This small molecule binds to this protein.
Small molecule (SMILES): Nc1ccn([C@H]2CC[C@@H](COP(=O)(O)O)O2)c(=O)n1

Binding-site contacts:
Ligand atom O2 contacts residue GLN81 of chain 1.D at 4.1 Å.
Ligand atom O2 contacts residue MET69 of chain 1.D at 3.2 Å.
Ligand atom O2 contacts residue TYR70 of chain 1.D at 4.1 Å.
Ligand atom C2' contacts residue TYR70 of chain 1.D at 3.5 Å (hydrophobic).
Ligand atom C5 contacts residue GLU52 of chain 1.D at 3.9 Å.
Ligand atom O2 contacts residue PHE80 of chain 1.D at 3.5 Å.
Ligand atom C4 contacts residue PHE114 of chain 1.D at 3.4 Å (hydrophobic).
Ligand atom N4 contacts residue GLN81 of chain 1.D at 3.4 Å (h-bond).
Ligand atom N4 contacts residue VAL84 of chain 1.D at 3.8 Å.
Ligand atom C5 contacts residue TRP57 of chain 1.D at 3.9 Å (hydrophobic).
Ligand atom N4 contacts residue PHE114 of chain 1.D at 3.3 Å.
Ligand atom C4' contacts residue GLU172 of chain 1.D at 3.4 Å.
Ligand atom C5' contacts residue GLU52 of chain 1.D at 3.1 Å.
Ligand atom O4' contacts residue LEU66 of chain 1.D at 3.6 Å.
Ligand atom C6 contacts residue GLU52 of chain 1.D at 3.8 Å.
Ligand atom O5' contacts residue ARG105 of chain 1.D at 2.9 Å (salt-bridge).
Ligand atom C5 contacts residue PHE114 of chain 1.D at 4.1 Å (hydrophobic).
Ligand atom C2 contacts residue PHE80 of chain 1.D at 3.5 Å (hydrophobic).
Ligand atom N3 contacts residue GLN81 of chain 1.D at 3.2 Å (h-bond).
Ligand atom C3' contacts residue TYR70 of chain 1.D at 4.1 Å (hydrophobic).
Ligand atom O5' contacts residue GLU172 of chain 1.D at 3.7 Å.
Ligand atom C5' contacts residue TRP57 of chain 1.D at 4.1 Å (hydrophobic).
Ligand atom C2' contacts residue PHE114 of chain 1.D at 4.2 Å (hydrophobic).
Ligand atom C6 contacts residue TRP57 of chain 1.D at 3.7 Å (hydrophobic).
Ligand atom C1' contacts residue TYR70 of chain 1.D at 3.8 Å (hydrophobic).
Ligand atom N4 contacts residue ALA110 of chain 1.D at 3.9 Å.
Ligand atom O5' contacts residue GLU52 of chain 1.D at 2.8 Å (salt-bridge).
Ligand atom O4' contacts residue TRP57 of chain 1.D at 3.6 Å.
Ligand atom C3' contacts residue GLU172 of chain 1.D at 3.4 Å.
Ligand atom O2 contacts residue PHE114 of chain 1.D at 4.0 Å.
Ligand atom C1' contacts residue LEU66 of chain 1.D at 4.0 Å (hydrophobic).
Ligand atom C2 contacts residue PHE114 of chain 1.D at 3.6 Å (hydrophobic).
Ligand atom C2 contacts residue GLN81 of chain 1.D at 4.1 Å.
Ligand atom N1 contacts residue PHE80 of chain 1.D at 4.1 Å.
Ligand atom N3 contacts residue PHE80 of chain 1.D at 3.6 Å.
Ligand atom C5' contacts residue GLU172 of chain 1.D at 3.3 Å.
Ligand atom N3 contacts residue PHE114 of chain 1.D at 3.3 Å.
Ligand atom C3' contacts residue ILE29 of chain 1.D at 4.1 Å (hydrophobic).
Ligand atom C4 contacts residue GLN81 of chain 1.D at 3.9 Å.
Ligand atom C2' contacts residue ILE29 of chain 1.D at 3.7 Å (hydrophobic).

Sequence of chain 1.D:
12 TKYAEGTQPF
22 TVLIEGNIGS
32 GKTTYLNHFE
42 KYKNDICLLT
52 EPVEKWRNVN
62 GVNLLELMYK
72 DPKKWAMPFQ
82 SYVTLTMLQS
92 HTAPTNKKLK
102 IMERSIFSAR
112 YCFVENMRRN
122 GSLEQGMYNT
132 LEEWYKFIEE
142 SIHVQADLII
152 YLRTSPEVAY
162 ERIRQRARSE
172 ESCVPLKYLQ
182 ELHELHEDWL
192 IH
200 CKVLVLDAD